Sequence of chain 1.C:
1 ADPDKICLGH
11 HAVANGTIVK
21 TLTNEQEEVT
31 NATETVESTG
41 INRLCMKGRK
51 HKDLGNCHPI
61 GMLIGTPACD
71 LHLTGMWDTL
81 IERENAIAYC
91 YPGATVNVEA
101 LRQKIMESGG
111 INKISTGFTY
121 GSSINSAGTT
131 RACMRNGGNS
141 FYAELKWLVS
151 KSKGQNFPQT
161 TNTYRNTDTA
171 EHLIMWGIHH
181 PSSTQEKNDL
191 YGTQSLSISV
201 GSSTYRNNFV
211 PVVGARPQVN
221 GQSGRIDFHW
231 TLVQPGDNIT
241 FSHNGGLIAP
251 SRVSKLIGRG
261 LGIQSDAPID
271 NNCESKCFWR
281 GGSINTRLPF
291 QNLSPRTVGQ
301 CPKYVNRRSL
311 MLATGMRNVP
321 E

Binding-site contacts:
Ligand atom C5 contacts residue ASN31 of chain 1.C at 3.6 Å.
Ligand atom O7 contacts residue ASN31 of chain 1.C at 3.7 Å.
Ligand atom C1 contacts residue THR314 of chain 1.C at 3.9 Å.
Ligand atom C6 contacts residue THR314 of chain 1.C at 4.4 Å.
Ligand atom O5 contacts residue ASN31 of chain 1.C at 2.3 Å (h-bond).
Ligand atom N2 contacts residue ASN31 of chain 1.C at 3.1 Å (h-bond).
Ligand atom C3 contacts residue ASN31 of chain 1.C at 4.0 Å.
Ligand atom C6 contacts residue LEU52 of chain 1.D at 4.4 Å (hydrophobic).
Ligand atom C7 contacts residue ASN31 of chain 1.C at 3.6 Å.
Ligand atom O6 contacts residue LEU52 of chain 1.D at 3.7 Å.
Ligand atom C4 contacts residue ASN31 of chain 1.C at 4.3 Å.
Ligand atom C6 contacts residue THR33 of chain 1.C at 4.4 Å.
Ligand atom C1 contacts residue ASN31 of chain 1.C at 1.5 Å.
Ligand atom C2 contacts residue ASN31 of chain 1.C at 2.6 Å.
Ligand atom O6 contacts residue THR314 of chain 1.C at 4.1 Å.
Ligand atom C8 contacts residue ASN31 of chain 1.C at 4.3 Å.
Ligand atom O5 contacts residue THR314 of chain 1.C at 3.5 Å (h-bond).

Sequence of chain 1.D:
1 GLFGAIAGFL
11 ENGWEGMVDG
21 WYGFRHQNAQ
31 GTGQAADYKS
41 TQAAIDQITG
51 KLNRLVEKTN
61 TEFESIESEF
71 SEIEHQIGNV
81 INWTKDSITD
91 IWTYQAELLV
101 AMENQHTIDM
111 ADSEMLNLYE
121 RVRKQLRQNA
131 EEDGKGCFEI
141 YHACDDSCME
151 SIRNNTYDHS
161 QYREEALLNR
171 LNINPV

The small molecule below binds the protein below.
Small molecule (SMILES): CC(=O)N[C@@H]1[C@@H](O)[C@H](O)[C@@H](CO)O[C@H]1O